Sequence of chain 1.C:
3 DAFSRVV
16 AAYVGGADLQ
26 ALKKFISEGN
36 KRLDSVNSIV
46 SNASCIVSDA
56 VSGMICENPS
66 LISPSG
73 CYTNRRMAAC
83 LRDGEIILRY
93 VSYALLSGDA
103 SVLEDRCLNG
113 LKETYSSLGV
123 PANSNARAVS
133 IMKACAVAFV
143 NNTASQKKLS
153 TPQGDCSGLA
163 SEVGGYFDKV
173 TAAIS

Binding-site contacts:
Ligand atom OA contacts residue SER65 of chain 1.C at 3.6 Å.
Ligand atom CGC contacts residue LYS41 of chain 1.B at 3.5 Å.
Ligand atom OD contacts residue TYR26 of chain 1.B at 3.0 Å (h-bond).
Ligand atom OA contacts residue SER68 of chain 1.C at 3.5 Å.
Ligand atom O2C contacts residue PHE14 of chain 1.B at 3.4 Å.
Ligand atom OD contacts residue PRO23 of chain 1.B at 3.6 Å.
Ligand atom C4D contacts residue PRO23 of chain 1.B at 3.5 Å (hydrophobic).
Ligand atom C4A contacts residue ARG21 of chain 1.B at 3.6 Å.
Ligand atom CBA contacts residue ASN76 of chain 1.A at 3.4 Å.
Ligand atom ND contacts residue GLU25 of chain 1.B at 2.9 Å (salt-bridge).
Ligand atom OD contacts residue GLU25 of chain 1.B at 3.1 Å (salt-bridge).
Ligand atom CHB contacts residue ARG21 of chain 1.B at 3.4 Å.
Ligand atom CMA contacts residue SER20 of chain 1.B at 3.5 Å.
Ligand atom CHC contacts residue PHE14 of chain 1.B at 3.5 Å (hydrophobic).
Ligand atom C1C contacts residue ARG21 of chain 1.B at 3.5 Å.
Ligand atom CAD contacts residue MET38 of chain 1.B at 3.5 Å (hydrophobic).
Ligand atom CAD contacts residue PRO23 of chain 1.B at 3.6 Å (hydrophobic).
Ligand atom C3A contacts residue CYS19 of chain 1.B at 2.7 Å (hydrophobic).
Ligand atom CBB contacts residue ILE67 of chain 1.C at 3.6 Å (hydrophobic).
Ligand atom O1B contacts residue ARG21 of chain 1.B at 2.9 Å (salt-bridge).
Ligand atom O1C contacts residue LYS41 of chain 1.B at 2.6 Å (salt-bridge).
Ligand atom C4A contacts residue CYS19 of chain 1.B at 3.2 Å (hydrophobic).
Ligand atom C4B contacts residue ARG21 of chain 1.B at 3.6 Å.
Ligand atom CHA contacts residue ARG21 of chain 1.B at 3.6 Å.
Ligand atom O2B contacts residue ARG21 of chain 1.B at 2.9 Å (salt-bridge).
Ligand atom CBA contacts residue PHE64 of chain 1.A at 3.5 Å (hydrophobic).
Ligand atom CBD contacts residue ASP36 of chain 1.B at 3.6 Å.
Ligand atom CHA contacts residue CYS19 of chain 1.B at 3.3 Å (hydrophobic).
Ligand atom CMC contacts residue MET39 of chain 1.B at 3.3 Å (hydrophobic).
Ligand atom C3D contacts residue PRO23 of chain 1.B at 3.5 Å (hydrophobic).
Ligand atom CMB contacts residue ILE67 of chain 1.C at 3.5 Å (hydrophobic).
Ligand atom CAC contacts residue GLU25 of chain 1.B at 3.4 Å.
Ligand atom CGC contacts residue PHE14 of chain 1.B at 3.4 Å (hydrophobic).
Ligand atom CGB contacts residue ARG21 of chain 1.B at 3.6 Å.
Ligand atom CBA contacts residue CYS19 of chain 1.B at 2.8 Å (hydrophobic).
Ligand atom C2C contacts residue GLU25 of chain 1.B at 3.7 Å.
Ligand atom OD contacts residue LYS24 of chain 1.B at 3.3 Å (salt-bridge).
Ligand atom CMD contacts residue GLU37 of chain 1.B at 3.4 Å.
Ligand atom C3C contacts residue GLU25 of chain 1.B at 3.5 Å.
Ligand atom CAA contacts residue CYS19 of chain 1.B at 1.8 Å (hydrophobic).

A small-molecule ligand and the protein it binds are described below.
Small molecule (SMILES): C=CC1=C(C)[C@@H](CC2=N/C(=C\c3[nH]c(/C=C4\NC(=O)C(C)=C4C=C)c(C)c3CCC(=O)O)C(CCC(=O)O)=C2C)NC1=O

Sequence of chain 1.A:
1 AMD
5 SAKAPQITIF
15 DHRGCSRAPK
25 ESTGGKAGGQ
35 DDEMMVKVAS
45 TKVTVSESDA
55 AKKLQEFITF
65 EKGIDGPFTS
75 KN

Sequence of chain 1.B:
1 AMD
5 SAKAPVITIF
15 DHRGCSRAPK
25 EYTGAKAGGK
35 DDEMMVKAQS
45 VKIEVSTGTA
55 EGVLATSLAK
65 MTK

Sequence of chain 1.D:
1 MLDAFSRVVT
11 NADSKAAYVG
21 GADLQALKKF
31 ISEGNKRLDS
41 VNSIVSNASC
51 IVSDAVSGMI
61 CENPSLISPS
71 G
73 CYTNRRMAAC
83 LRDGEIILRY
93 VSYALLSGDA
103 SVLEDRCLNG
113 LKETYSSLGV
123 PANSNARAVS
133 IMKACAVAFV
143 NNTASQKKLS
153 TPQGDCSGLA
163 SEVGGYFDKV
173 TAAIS